Binding-site contacts:
Ligand atom CZ2 contacts residue GLY12 of chain 1.A at 4.2 Å.
Ligand atom NE1 contacts residue HIS48 of chain 1.A at 4.0 Å.
Ligand atom CZ3 contacts residue PRO148 of chain 1.A at 3.9 Å (hydrophobic).
Ligand atom CZ2 contacts residue LEU10 of chain 1.A at 3.6 Å (hydrophobic).
Ligand atom CE3 contacts residue GLN153 of chain 1.A at 3.6 Å.
Ligand atom CD1 contacts residue MET135 of chain 1.A at 4.0 Å (hydrophobic).
Ligand atom CZ3 contacts residue GLY12 of chain 1.A at 3.5 Å.
Ligand atom CH2 contacts residue VAL147 of chain 1.A at 3.5 Å (hydrophobic).
Ligand atom CH2 contacts residue ILE139 of chain 1.A at 4.2 Å (hydrophobic).
Ligand atom CD1 contacts residue HIS48 of chain 1.A at 3.6 Å.
Ligand atom NE1 contacts residue MET135 of chain 1.A at 3.6 Å.
Ligand atom NE1 contacts residue ASP138 of chain 1.A at 3.0 Å (salt-bridge).
Ligand atom CG contacts residue GLN153 of chain 1.A at 4.1 Å.
Ligand atom CD1 contacts residue VAL45 of chain 1.A at 3.7 Å (hydrophobic).
Ligand atom CA contacts residue VAL45 of chain 1.A at 3.9 Å (hydrophobic).
Ligand atom CD1 contacts residue ASP138 of chain 1.A at 3.7 Å.
Ligand atom CG contacts residue GLN14 of chain 1.A at 4.0 Å.
Ligand atom CA contacts residue GLN14 of chain 1.A at 3.0 Å.
Ligand atom CB contacts residue GLN14 of chain 1.A at 2.9 Å.
Ligand atom NE1 contacts residue VAL45 of chain 1.A at 3.8 Å.
Ligand atom CE3 contacts residue MET135 of chain 1.A at 4.0 Å (hydrophobic).
Ligand atom CG contacts residue MET135 of chain 1.A at 4.2 Å (hydrophobic).
Ligand atom CD2 contacts residue MET135 of chain 1.A at 4.1 Å (hydrophobic).
Ligand atom CH2 contacts residue LEU10 of chain 1.A at 3.7 Å (hydrophobic).
Ligand atom CZ2 contacts residue MET135 of chain 1.A at 4.1 Å (hydrophobic).
Ligand atom CH2 contacts residue MET135 of chain 1.A at 4.3 Å (hydrophobic).
Ligand atom CH2 contacts residue GLY12 of chain 1.A at 3.7 Å.
Ligand atom CD2 contacts residue GLN153 of chain 1.A at 4.2 Å.
Ligand atom CE2 contacts residue MET135 of chain 1.A at 3.7 Å (hydrophobic).
Ligand atom CG contacts residue VAL45 of chain 1.A at 4.3 Å (hydrophobic).
Ligand atom CE2 contacts residue GLY12 of chain 1.A at 4.2 Å.
Ligand atom CE2 contacts residue ASP138 of chain 1.A at 4.2 Å.
Ligand atom CZ2 contacts residue ILE139 of chain 1.A at 4.0 Å (hydrophobic).
Ligand atom CA contacts residue HIS48 of chain 1.A at 3.9 Å.
Ligand atom CD2 contacts residue GLY12 of chain 1.A at 4.0 Å.
Ligand atom CE3 contacts residue GLY12 of chain 1.A at 3.8 Å.
Ligand atom CB contacts residue GLN153 of chain 1.A at 3.3 Å.
Ligand atom CZ3 contacts residue VAL147 of chain 1.A at 3.8 Å (hydrophobic).
Ligand atom CB contacts residue VAL45 of chain 1.A at 4.2 Å (hydrophobic).
Ligand atom CZ3 contacts residue MET135 of chain 1.A at 4.2 Å (hydrophobic).

Sequence of chain 1.A:
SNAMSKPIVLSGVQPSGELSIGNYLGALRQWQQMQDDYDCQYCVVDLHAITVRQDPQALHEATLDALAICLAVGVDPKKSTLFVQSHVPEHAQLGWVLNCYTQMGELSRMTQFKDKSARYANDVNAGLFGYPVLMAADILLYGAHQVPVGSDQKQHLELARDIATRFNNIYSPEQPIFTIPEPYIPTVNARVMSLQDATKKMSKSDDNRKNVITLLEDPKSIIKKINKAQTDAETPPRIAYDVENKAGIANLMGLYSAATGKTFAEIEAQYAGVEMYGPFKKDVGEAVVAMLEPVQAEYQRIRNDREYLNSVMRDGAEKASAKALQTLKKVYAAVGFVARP

A small-molecule ligand and the protein it binds are described below.
Small molecule (SMILES): N[C@@H](Cc1c[nH]c2ccccc12)C(=O)O